Sequence of chain 1.A:
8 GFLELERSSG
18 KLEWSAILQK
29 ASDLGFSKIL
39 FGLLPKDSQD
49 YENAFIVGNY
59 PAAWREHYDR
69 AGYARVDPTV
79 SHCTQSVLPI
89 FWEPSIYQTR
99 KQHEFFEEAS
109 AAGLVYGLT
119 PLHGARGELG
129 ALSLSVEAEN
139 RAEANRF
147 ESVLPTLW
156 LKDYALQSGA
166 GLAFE

Binding-site contacts:
Ligand atom O12 contacts residue TYR66 of chain 1.A at 3.4 Å.
Ligand atom C8 contacts residue ASP75 of chain 1.A at 3.6 Å.
Ligand atom C5 contacts residue TYR95 of chain 1.A at 3.7 Å (hydrophobic).
Ligand atom C11 contacts residue TYR66 of chain 1.A at 3.2 Å (hydrophobic).
Ligand atom C1 contacts residue TRP90 of chain 1.A at 3.6 Å (hydrophobic).
Ligand atom O12 contacts residue LEU38 of chain 1.A at 3.9 Å.
Ligand atom C4 contacts residue ALA107 of chain 1.A at 3.9 Å (hydrophobic).
Ligand atom O9 contacts residue TRP90 of chain 1.A at 3.9 Å.
Ligand atom C4 contacts residue TYR95 of chain 1.A at 3.3 Å (hydrophobic).
Ligand atom N7 contacts residue ASP75 of chain 1.A at 2.9 Å (salt-bridge).
Ligand atom C15 contacts residue TYR66 of chain 1.A at 3.7 Å (hydrophobic).
Ligand atom C14 contacts residue TYR66 of chain 1.A at 3.5 Å (hydrophobic).
Ligand atom N7 contacts residue THR77 of chain 1.A at 3.5 Å (h-bond).
Ligand atom C21 contacts residue GLY128 of chain 1.A at 3.7 Å.
Ligand atom O6 contacts residue TYR58 of chain 1.A at 3.6 Å.
Ligand atom O9 contacts residue SER131 of chain 1.A at 2.6 Å (h-bond).
Ligand atom O9 contacts residue TYR58 of chain 1.A at 2.6 Å (h-bond).
Ligand atom C5 contacts residue TRP90 of chain 1.A at 3.7 Å (hydrophobic).
Ligand atom C10 contacts residue THR77 of chain 1.A at 3.3 Å.
Ligand atom C8 contacts residue TYR58 of chain 1.A at 3.7 Å (hydrophobic).
Ligand atom C10 contacts residue TYR66 of chain 1.A at 3.8 Å (hydrophobic).
Ligand atom C10 contacts residue SER131 of chain 1.A at 3.7 Å.
Ligand atom O6 contacts residue TRP62 of chain 1.A at 3.0 Å (h-bond).
Ligand atom C8 contacts residue THR77 of chain 1.A at 3.6 Å.
Ligand atom C21 contacts residue CYS81 of chain 1.A at 3.7 Å (hydrophobic).
Ligand atom OAP contacts residue PHE103 of chain 1.A at 3.8 Å.
Ligand atom OAP contacts residue ALA107 of chain 1.A at 3.3 Å.
Ligand atom C1 contacts residue TYR58 of chain 1.A at 3.8 Å (hydrophobic).
Ligand atom C17 contacts residue ALA52 of chain 1.A at 3.7 Å (hydrophobic).
Ligand atom C18 contacts residue ALA52 of chain 1.A at 3.7 Å (hydrophobic).
Ligand atom C11 contacts residue ASP75 of chain 1.A at 3.7 Å.
Ligand atom C4 contacts residue LEU112 of chain 1.A at 3.7 Å (hydrophobic).
Ligand atom C8 contacts residue SER131 of chain 1.A at 3.3 Å.
Ligand atom OAP contacts residue LEU112 of chain 1.A at 3.7 Å.
Ligand atom O6 contacts residue LEU112 of chain 1.A at 3.8 Å.
Ligand atom C10 contacts residue ASP75 of chain 1.A at 3.2 Å.
Ligand atom C13 contacts residue TYR66 of chain 1.A at 3.3 Å (hydrophobic).
Ligand atom C2 contacts residue PHE103 of chain 1.A at 3.9 Å (hydrophobic).
Ligand atom C13 contacts residue VAL78 of chain 1.A at 3.8 Å (hydrophobic).
Ligand atom C20 contacts residue TYR49 of chain 1.A at 3.8 Å (hydrophobic).

This small molecule binds to this protein.
Small molecule (SMILES): CCCCCCCCCC(=O)CC(=O)N[C@H]1CCOC1=O